A small-molecule ligand and the protein it binds are described below.
Small molecule (SMILES): CC(=O)N[C@@H]1[C@@H](O)[C@H](O)[C@@H](CO)O[C@H]1O

Sequence of chain 60.C:
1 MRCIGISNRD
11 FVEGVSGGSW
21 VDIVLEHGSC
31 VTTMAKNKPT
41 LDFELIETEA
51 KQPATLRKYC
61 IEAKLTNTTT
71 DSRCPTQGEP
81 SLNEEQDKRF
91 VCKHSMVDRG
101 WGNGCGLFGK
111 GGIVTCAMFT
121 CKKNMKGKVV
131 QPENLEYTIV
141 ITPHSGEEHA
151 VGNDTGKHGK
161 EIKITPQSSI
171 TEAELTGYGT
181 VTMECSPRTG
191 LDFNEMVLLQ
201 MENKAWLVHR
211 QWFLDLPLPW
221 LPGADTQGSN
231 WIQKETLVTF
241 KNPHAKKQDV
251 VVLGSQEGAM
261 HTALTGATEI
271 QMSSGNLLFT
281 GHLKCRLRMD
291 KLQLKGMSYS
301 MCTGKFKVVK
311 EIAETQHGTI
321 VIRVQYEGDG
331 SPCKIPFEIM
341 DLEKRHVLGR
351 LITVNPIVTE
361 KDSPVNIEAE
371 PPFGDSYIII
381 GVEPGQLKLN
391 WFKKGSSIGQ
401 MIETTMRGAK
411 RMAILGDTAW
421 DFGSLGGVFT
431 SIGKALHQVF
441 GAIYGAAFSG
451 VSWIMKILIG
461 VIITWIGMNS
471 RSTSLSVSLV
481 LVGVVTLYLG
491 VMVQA

Binding-site contacts:
Ligand atom C5 contacts residue ASN67 of chain 60.C at 3.8 Å.
Ligand atom C1 contacts residue ASN67 of chain 60.C at 1.4 Å.
Ligand atom C2 contacts residue ASN67 of chain 60.C at 2.4 Å.
Ligand atom C8 contacts residue PHE90 of chain 60.C at 3.6 Å (hydrophobic).
Ligand atom C7 contacts residue PHE90 of chain 60.C at 4.3 Å (hydrophobic).
Ligand atom C3 contacts residue ASN67 of chain 60.C at 3.8 Å.
Ligand atom C8 contacts residue MET118 of chain 60.C at 4.0 Å (hydrophobic).
Ligand atom O5 contacts residue ASN67 of chain 60.C at 2.5 Å (h-bond).
Ligand atom C7 contacts residue ASN67 of chain 60.C at 3.7 Å.
Ligand atom C4 contacts residue ASN67 of chain 60.C at 4.3 Å.
Ligand atom O6 contacts residue ASN67 of chain 60.C at 3.7 Å.
Ligand atom N2 contacts residue ASN67 of chain 60.C at 2.8 Å (h-bond).
Ligand atom C8 contacts residue ARG89 of chain 60.C at 4.1 Å.
Ligand atom O7 contacts residue ASN67 of chain 60.C at 4.1 Å.